Binding-site contacts:
Ligand atom C contacts residue PHE109 of chain 1.A at 3.8 Å (hydrophobic).
Ligand atom C15 contacts residue PHE109 of chain 1.A at 2.4 Å (hydrophobic).
Ligand atom C4A contacts residue ASP205 of chain 1.A at 3.7 Å.
Ligand atom O1 contacts residue PRO107 of chain 1.A at 3.7 Å.
Ligand atom NA2 contacts residue LYS226 of chain 1.A at 3.7 Å.
Ligand atom O2 contacts residue ARG108 of chain 1.A at 3.6 Å (salt-bridge).
Ligand atom C7 contacts residue TYR137 of chain 1.A at 4.0 Å (hydrophobic).
Ligand atom O4 contacts residue ASP205 of chain 1.A at 3.2 Å (salt-bridge).
Ligand atom O2 contacts residue THR106 of chain 1.A at 3.9 Å.
Ligand atom C2 contacts residue LYS226 of chain 1.A at 3.4 Å.
Ligand atom O18 contacts residue ARG40 of chain 1.A at 3.2 Å (salt-bridge).
Ligand atom NA2 contacts residue VAL209 of chain 1.A at 3.9 Å.
Ligand atom C1 contacts residue TRP110 of chain 1.A at 3.6 Å (hydrophobic).
Ligand atom O1 contacts residue THR106 of chain 1.A at 3.6 Å.
Ligand atom C17 contacts residue ARG40 of chain 1.A at 3.8 Å.
Ligand atom O4 contacts residue LYS226 of chain 1.A at 3.8 Å.
Ligand atom CT contacts residue ARG108 of chain 1.A at 4.0 Å.
Ligand atom N8 contacts residue TYR137 of chain 1.A at 4.0 Å.
Ligand atom C4 contacts residue ASP205 of chain 1.A at 3.0 Å.
Ligand atom O7 contacts residue LEU41 of chain 1.A at 3.8 Å.
Ligand atom C11 contacts residue PHE109 of chain 1.A at 3.5 Å (hydrophobic).
Ligand atom C2 contacts residue ASP224 of chain 1.A at 3.9 Å.
Ligand atom O contacts residue PHE109 of chain 1.A at 3.2 Å (h-bond).
Ligand atom C16 contacts residue ARG108 of chain 1.A at 3.8 Å.
Ligand atom C2 contacts residue ASP205 of chain 1.A at 3.0 Å.
Ligand atom N contacts residue ARG108 of chain 1.A at 4.0 Å.
Ligand atom C8 contacts residue LEU41 of chain 1.A at 3.9 Å (hydrophobic).
Ligand atom N3 contacts residue ASP205 of chain 1.A at 3.1 Å.
Ligand atom N1 contacts residue ASP205 of chain 1.A at 3.5 Å.
Ligand atom C4 contacts residue LYS226 of chain 1.A at 3.6 Å.
Ligand atom C8 contacts residue LYS37 of chain 1.A at 3.8 Å.
Ligand atom C7 contacts residue ILE199 of chain 1.A at 3.7 Å (hydrophobic).
Ligand atom C14 contacts residue PHE109 of chain 1.A at 3.9 Å (hydrophobic).
Ligand atom C10 contacts residue LEU41 of chain 1.A at 4.0 Å (hydrophobic).
Ligand atom N3 contacts residue LYS226 of chain 1.A at 3.0 Å.
Ligand atom NA2 contacts residue ASP224 of chain 1.A at 2.7 Å (salt-bridge).
Ligand atom C16 contacts residue PHE109 of chain 1.A at 2.1 Å (hydrophobic).
Ligand atom NA2 contacts residue ASP205 of chain 1.A at 3.2 Å.
Ligand atom O19 contacts residue LYS37 of chain 1.A at 3.0 Å.
Ligand atom O19 contacts residue ARG40 of chain 1.A at 3.7 Å.

Sequence of chain 1.A:
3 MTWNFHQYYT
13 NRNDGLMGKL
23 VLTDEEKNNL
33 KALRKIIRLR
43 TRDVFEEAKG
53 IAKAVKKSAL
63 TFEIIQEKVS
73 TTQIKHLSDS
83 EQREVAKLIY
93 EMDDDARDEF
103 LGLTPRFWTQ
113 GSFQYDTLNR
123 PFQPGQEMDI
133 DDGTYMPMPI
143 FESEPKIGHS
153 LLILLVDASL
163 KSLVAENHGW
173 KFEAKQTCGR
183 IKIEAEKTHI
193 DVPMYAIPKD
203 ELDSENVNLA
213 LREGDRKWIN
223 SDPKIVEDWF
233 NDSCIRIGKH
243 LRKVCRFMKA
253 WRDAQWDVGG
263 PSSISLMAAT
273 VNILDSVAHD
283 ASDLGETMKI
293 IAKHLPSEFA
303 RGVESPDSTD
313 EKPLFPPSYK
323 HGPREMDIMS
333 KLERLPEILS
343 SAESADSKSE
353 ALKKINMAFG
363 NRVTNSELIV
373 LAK

The small molecule below binds the protein below.
Small molecule (SMILES): CN1c2c([nH]c(N)nc2=O)NC[C@@H]1CNc1ccc(C(=O)N[C@@H](CCC(=O)N[C@@H](CCC(=O)O)C(=O)O)C(=O)O)cc1